Sequence of chain 1.A:
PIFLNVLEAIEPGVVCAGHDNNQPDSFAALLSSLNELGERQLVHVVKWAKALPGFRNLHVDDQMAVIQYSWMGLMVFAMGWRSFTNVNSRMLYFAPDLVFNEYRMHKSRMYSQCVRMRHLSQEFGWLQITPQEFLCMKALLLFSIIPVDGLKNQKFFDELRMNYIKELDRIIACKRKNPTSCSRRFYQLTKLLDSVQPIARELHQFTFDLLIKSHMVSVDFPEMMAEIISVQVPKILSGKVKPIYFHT

The protein below binds the small molecule below.
Small molecule (SMILES): C[C@]12CCC(=O)C[C@@H]1CC[C@@H]1[C@@H]2CC[C@]2(C)[C@@H](O)CC[C@@H]12

Binding-site contacts:
Ligand atom O17 contacts residue THR209 of chain 1.A at 3.2 Å (h-bond).
Ligand atom O3 contacts residue MET77 of chain 1.A at 4.0 Å.
Ligand atom C2 contacts residue MET77 of chain 1.A at 3.8 Å (hydrophobic).
Ligand atom C3 contacts residue PHE96 of chain 1.A at 4.1 Å (hydrophobic).
Ligand atom C19 contacts residue MET77 of chain 1.A at 3.6 Å (hydrophobic).
Ligand atom C1 contacts residue GLY40 of chain 1.A at 4.2 Å.
Ligand atom C13 contacts residue ASN37 of chain 1.A at 3.7 Å.
Ligand atom C1 contacts residue LEU36 of chain 1.A at 4.0 Å (hydrophobic).
Ligand atom C17 contacts residue THR209 of chain 1.A at 4.1 Å.
Ligand atom C12 contacts residue LEU36 of chain 1.A at 3.4 Å (hydrophobic).
Ligand atom O17 contacts residue ASN37 of chain 1.A at 2.8 Å (h-bond).
Ligand atom C3 contacts residue MET77 of chain 1.A at 4.0 Å (hydrophobic).
Ligand atom O17 contacts residue LEU33 of chain 1.A at 4.1 Å.
Ligand atom C4 contacts residue MET77 of chain 1.A at 3.8 Å (hydrophobic).
Ligand atom C9 contacts residue LEU36 of chain 1.A at 4.0 Å (hydrophobic).
Ligand atom C17 contacts residue LEU33 of chain 1.A at 3.9 Å (hydrophobic).
Ligand atom O3 contacts residue LEU39 of chain 1.A at 4.1 Å.
Ligand atom C4 contacts residue MET81 of chain 1.A at 4.2 Å (hydrophobic).
Ligand atom O3 contacts residue ARG84 of chain 1.A at 3.0 Å (salt-bridge).
Ligand atom C15 contacts residue LEU205 of chain 1.A at 4.1 Å (hydrophobic).
Ligand atom C12 contacts residue ASN37 of chain 1.A at 3.2 Å.
Ligand atom C6 contacts residue VAL78 of chain 1.A at 4.0 Å (hydrophobic).
Ligand atom C16 contacts residue THR209 of chain 1.A at 4.0 Å.
Ligand atom C6 contacts residue LEU205 of chain 1.A at 3.9 Å (hydrophobic).
Ligand atom C19 contacts residue MET74 of chain 1.A at 4.1 Å (hydrophobic).
Ligand atom C17 contacts residue ASN37 of chain 1.A at 3.5 Å.
Ligand atom C6 contacts residue PHE96 of chain 1.A at 4.0 Å (hydrophobic).
Ligand atom O3 contacts residue MET81 of chain 1.A at 3.7 Å.
Ligand atom C18 contacts residue THR209 of chain 1.A at 3.4 Å.
Ligand atom O17 contacts residue LEU212 of chain 1.A at 3.7 Å.
Ligand atom C16 contacts residue PHE208 of chain 1.A at 3.8 Å (hydrophobic).
Ligand atom C2 contacts residue GLN43 of chain 1.A at 4.1 Å.
Ligand atom C7 contacts residue LEU205 of chain 1.A at 3.9 Å (hydrophobic).
Ligand atom O3 contacts residue PHE96 of chain 1.A at 3.8 Å.
Ligand atom C5 contacts residue PHE96 of chain 1.A at 3.8 Å (hydrophobic).
Ligand atom C18 contacts residue MET74 of chain 1.A at 3.7 Å (hydrophobic).
Ligand atom C2 contacts residue LEU39 of chain 1.A at 4.0 Å (hydrophobic).
Ligand atom O17 contacts residue PHE223 of chain 1.A at 4.2 Å.
Ligand atom C11 contacts residue LEU36 of chain 1.A at 3.2 Å (hydrophobic).
Ligand atom C4 contacts residue PHE96 of chain 1.A at 4.0 Å (hydrophobic).